The protein below binds the small molecule below.
Small molecule (SMILES): Oc1cc(Cl)ccc1Oc1ccc(Cl)cc1Cl

Sequence of chain 1.C:
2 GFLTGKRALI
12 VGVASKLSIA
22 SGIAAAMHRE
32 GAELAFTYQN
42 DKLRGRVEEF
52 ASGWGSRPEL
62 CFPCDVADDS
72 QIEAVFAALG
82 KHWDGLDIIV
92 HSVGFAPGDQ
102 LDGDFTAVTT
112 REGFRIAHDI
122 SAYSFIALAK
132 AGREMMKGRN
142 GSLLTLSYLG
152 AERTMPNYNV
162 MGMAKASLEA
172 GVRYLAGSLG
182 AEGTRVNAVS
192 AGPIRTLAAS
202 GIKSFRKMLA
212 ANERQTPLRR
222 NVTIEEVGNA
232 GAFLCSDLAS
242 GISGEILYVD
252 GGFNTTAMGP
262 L

Binding-site contacts:
Ligand atom C12 contacts residue ILE203 of chain 1.C at 4.1 Å (hydrophobic).
Ligand atom C2 contacts residue NAD1 of chain 1.I at 3.4 Å.
Ligand atom O7 contacts residue NAD1 of chain 1.I at 3.1 Å (h-bond).
Ligand atom CL14 contacts residue PRO194 of chain 1.C at 4.1 Å.
Ligand atom C9 contacts residue ALA199 of chain 1.C at 3.4 Å (hydrophobic).
Ligand atom O17 contacts residue LYS166 of chain 1.C at 3.8 Å.
Ligand atom CL16 contacts residue NAD1 of chain 1.I at 3.2 Å.
Ligand atom CL14 contacts residue MET209 of chain 1.C at 3.4 Å.
Ligand atom C6 contacts residue TYR159 of chain 1.C at 3.5 Å (hydrophobic).
Ligand atom C8 contacts residue NAD1 of chain 1.I at 3.9 Å.
Ligand atom C3 contacts residue PHE206 of chain 1.C at 4.1 Å (hydrophobic).
Ligand atom CL16 contacts residue GLY95 of chain 1.C at 3.5 Å.
Ligand atom C1 contacts residue NAD1 of chain 1.I at 3.6 Å.
Ligand atom C4 contacts residue ALA200 of chain 1.C at 3.7 Å (hydrophobic).
Ligand atom O7 contacts residue ALA199 of chain 1.C at 4.1 Å.
Ligand atom C9 contacts residue GLY95 of chain 1.C at 4.0 Å.
Ligand atom C3 contacts residue ALA200 of chain 1.C at 3.7 Å (hydrophobic).
Ligand atom CL15 contacts residue LEU102 of chain 1.C at 3.7 Å.
Ligand atom C4 contacts residue NAD1 of chain 1.I at 3.5 Å.
Ligand atom C3 contacts residue NAD1 of chain 1.I at 3.2 Å.
Ligand atom CL14 contacts residue PHE206 of chain 1.C at 4.0 Å.
Ligand atom C8 contacts residue ALA199 of chain 1.C at 3.8 Å (hydrophobic).
Ligand atom CL14 contacts residue NAD1 of chain 1.I at 3.6 Å.
Ligand atom C1 contacts residue TYR159 of chain 1.C at 3.5 Å (hydrophobic).
Ligand atom C13 contacts residue ILE203 of chain 1.C at 3.8 Å (hydrophobic).
Ligand atom CL14 contacts residue TYR149 of chain 1.C at 3.5 Å.
Ligand atom C11 contacts residue LEU102 of chain 1.C at 4.1 Å (hydrophobic).
Ligand atom O17 contacts residue TYR159 of chain 1.C at 2.5 Å (h-bond).
Ligand atom CL15 contacts residue PHE96 of chain 1.C at 3.9 Å.
Ligand atom CL15 contacts residue ALA97 of chain 1.C at 3.3 Å.
Ligand atom CL16 contacts residue ALA199 of chain 1.C at 3.5 Å.
Ligand atom C12 contacts residue LEU102 of chain 1.C at 3.6 Å (hydrophobic).
Ligand atom C10 contacts residue ALA199 of chain 1.C at 3.7 Å (hydrophobic).
Ligand atom C10 contacts residue GLY95 of chain 1.C at 3.5 Å.
Ligand atom C5 contacts residue NAD1 of chain 1.I at 3.4 Å.
Ligand atom O17 contacts residue NAD1 of chain 1.I at 2.4 Å (h-bond).
Ligand atom C10 contacts residue PHE96 of chain 1.C at 4.0 Å (hydrophobic).
Ligand atom C6 contacts residue NAD1 of chain 1.I at 3.4 Å.
Ligand atom C1 contacts residue TYR149 of chain 1.C at 3.9 Å (hydrophobic).
Ligand atom C3 contacts residue ILE203 of chain 1.C at 4.1 Å (hydrophobic).